Binding-site contacts:
Ligand atom CD1 contacts residue THR349 of chain 55.A at 4.3 Å.
Ligand atom CG2 contacts residue PHE71 of chain 55.A at 4.0 Å (hydrophobic).

The protein below binds the small molecule below.
Small molecule (SMILES): CC[C@H](C)[C@@H](C=O)NC(=O)[C@H](CO)NC(=O)[C@H](CCCCN)NC(=O)[C@@H](N)C(C)C

Sequence of chain 55.A:
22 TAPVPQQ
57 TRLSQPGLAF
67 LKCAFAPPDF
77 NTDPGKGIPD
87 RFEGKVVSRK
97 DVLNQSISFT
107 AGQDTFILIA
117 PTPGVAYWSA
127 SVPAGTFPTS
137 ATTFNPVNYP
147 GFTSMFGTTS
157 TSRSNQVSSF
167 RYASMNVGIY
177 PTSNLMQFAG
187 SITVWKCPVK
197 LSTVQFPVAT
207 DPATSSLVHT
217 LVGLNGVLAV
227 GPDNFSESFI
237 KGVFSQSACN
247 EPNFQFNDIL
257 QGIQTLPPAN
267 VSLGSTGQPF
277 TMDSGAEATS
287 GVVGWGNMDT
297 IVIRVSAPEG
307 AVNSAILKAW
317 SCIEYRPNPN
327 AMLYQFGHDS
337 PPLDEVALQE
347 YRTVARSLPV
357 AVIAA